Sequence of chain 1.A:
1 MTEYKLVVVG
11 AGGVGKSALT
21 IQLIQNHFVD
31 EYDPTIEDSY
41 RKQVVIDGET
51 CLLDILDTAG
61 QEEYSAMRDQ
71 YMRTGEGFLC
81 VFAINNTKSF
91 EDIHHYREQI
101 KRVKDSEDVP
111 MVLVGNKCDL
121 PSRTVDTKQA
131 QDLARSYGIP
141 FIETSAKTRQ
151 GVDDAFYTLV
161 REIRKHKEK

Binding-site contacts:
Ligand atom C14 contacts residue ASP54 of chain 1.A at 3.6 Å.
Ligand atom C1 contacts residue LEU56 of chain 1.A at 3.8 Å (hydrophobic).
Ligand atom C10 contacts residue VAL7 of chain 1.A at 3.8 Å (hydrophobic).
Ligand atom C13 contacts residue ASP54 of chain 1.A at 3.8 Å.
Ligand atom C9 contacts residue LYS5 of chain 1.A at 3.6 Å.
Ligand atom C6 contacts residue GLU37 of chain 1.A at 3.8 Å.
Ligand atom C17 contacts residue SER39 of chain 1.A at 3.8 Å.
Ligand atom C17 contacts residue LEU56 of chain 1.A at 3.6 Å (hydrophobic).
Ligand atom C11 contacts residue LEU56 of chain 1.A at 3.5 Å (hydrophobic).
Ligand atom S1 contacts residue TYR71 of chain 1.A at 3.2 Å.
Ligand atom C5 contacts residue LEU56 of chain 1.A at 3.5 Å (hydrophobic).
Ligand atom C13 contacts residue LYS5 of chain 1.A at 4.0 Å.
Ligand atom C14 contacts residue SER39 of chain 1.A at 3.9 Å.
Ligand atom C12 contacts residue SER39 of chain 1.A at 3.7 Å.
Ligand atom C7 contacts residue LEU56 of chain 1.A at 3.4 Å (hydrophobic).
Ligand atom C5 contacts residue GLU37 of chain 1.A at 3.4 Å.
Ligand atom C14 contacts residue ARG41 of chain 1.A at 3.2 Å.
Ligand atom C16 contacts residue ARG41 of chain 1.A at 3.9 Å.
Ligand atom C8 contacts residue THR74 of chain 1.A at 3.4 Å.
Ligand atom C8 contacts residue TYR71 of chain 1.A at 3.5 Å (hydrophobic).
Ligand atom C7 contacts residue TYR71 of chain 1.A at 3.6 Å (hydrophobic).
Ligand atom C8 contacts residue VAL7 of chain 1.A at 3.5 Å (hydrophobic).
Ligand atom C10 contacts residue LEU6 of chain 1.A at 3.8 Å (hydrophobic).
Ligand atom C2 contacts residue TYR71 of chain 1.A at 3.9 Å (hydrophobic).
Ligand atom C9 contacts residue VAL7 of chain 1.A at 3.1 Å (hydrophobic).
Ligand atom C2 contacts residue LEU56 of chain 1.A at 3.4 Å (hydrophobic).
Ligand atom C12 contacts residue ASP54 of chain 1.A at 3.5 Å.
Ligand atom C11 contacts residue LYS5 of chain 1.A at 3.9 Å.
Ligand atom C6 contacts residue LEU56 of chain 1.A at 3.8 Å (hydrophobic).
Ligand atom C10 contacts residue ASP54 of chain 1.A at 3.5 Å.
Ligand atom C4 contacts residue LYS5 of chain 1.A at 4.0 Å.
Ligand atom C10 contacts residue LYS5 of chain 1.A at 3.3 Å.
Ligand atom C3 contacts residue THR74 of chain 1.A at 3.9 Å.
Ligand atom C11 contacts residue ASP54 of chain 1.A at 3.8 Å.
Ligand atom S1 contacts residue LEU56 of chain 1.A at 4.0 Å.
Ligand atom S1 contacts residue THR74 of chain 1.A at 3.6 Å (h-bond).
Ligand atom C8 contacts residue GLY75 of chain 1.A at 4.0 Å.
Ligand atom C3 contacts residue LEU56 of chain 1.A at 3.8 Å (hydrophobic).
Ligand atom C9 contacts residue GLY75 of chain 1.A at 3.8 Å.
Ligand atom C4 contacts residue LEU56 of chain 1.A at 3.7 Å (hydrophobic).

A small-molecule ligand and the protein it binds are described below.
Small molecule (SMILES): CN(C)CCCN1c2ccccc2Sc2ccccc21